Sequence of chain 3.D:
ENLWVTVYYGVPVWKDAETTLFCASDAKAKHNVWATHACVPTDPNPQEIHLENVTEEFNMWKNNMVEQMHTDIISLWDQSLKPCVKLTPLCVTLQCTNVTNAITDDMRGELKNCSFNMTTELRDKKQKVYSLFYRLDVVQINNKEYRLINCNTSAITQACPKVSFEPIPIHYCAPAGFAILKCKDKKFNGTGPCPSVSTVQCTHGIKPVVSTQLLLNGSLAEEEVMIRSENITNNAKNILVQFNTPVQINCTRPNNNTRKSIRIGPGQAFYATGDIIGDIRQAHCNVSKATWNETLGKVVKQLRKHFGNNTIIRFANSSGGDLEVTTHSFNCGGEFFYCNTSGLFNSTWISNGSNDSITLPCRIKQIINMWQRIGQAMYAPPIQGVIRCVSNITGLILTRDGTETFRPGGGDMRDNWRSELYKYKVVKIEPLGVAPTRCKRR

Binding-site contacts:
Ligand atom O7 contacts residue ASN324 of chain 3.D at 2.8 Å (h-bond).
Ligand atom C8 contacts residue ASN324 of chain 3.D at 4.3 Å.
Ligand atom C7 contacts residue ASN324 of chain 3.D at 3.1 Å.
Ligand atom C3 contacts residue ASN324 of chain 3.D at 3.8 Å.
Ligand atom N2 contacts residue ASN324 of chain 3.D at 2.9 Å (h-bond).
Ligand atom O5 contacts residue ASN324 of chain 3.D at 2.4 Å (h-bond).
Ligand atom C2 contacts residue ASN324 of chain 3.D at 2.5 Å.
Ligand atom C5 contacts residue ASN324 of chain 3.D at 3.7 Å.
Ligand atom C1 contacts residue ASN324 of chain 3.D at 1.4 Å.
Ligand atom C4 contacts residue ASN324 of chain 3.D at 4.2 Å.

The small molecule below binds the protein below.
Small molecule (SMILES): CC(=O)N[C@@H]1[C@@H](O)[C@H](O)[C@@H](CO)O[C@H]1O